Sequence of chain 1.A:
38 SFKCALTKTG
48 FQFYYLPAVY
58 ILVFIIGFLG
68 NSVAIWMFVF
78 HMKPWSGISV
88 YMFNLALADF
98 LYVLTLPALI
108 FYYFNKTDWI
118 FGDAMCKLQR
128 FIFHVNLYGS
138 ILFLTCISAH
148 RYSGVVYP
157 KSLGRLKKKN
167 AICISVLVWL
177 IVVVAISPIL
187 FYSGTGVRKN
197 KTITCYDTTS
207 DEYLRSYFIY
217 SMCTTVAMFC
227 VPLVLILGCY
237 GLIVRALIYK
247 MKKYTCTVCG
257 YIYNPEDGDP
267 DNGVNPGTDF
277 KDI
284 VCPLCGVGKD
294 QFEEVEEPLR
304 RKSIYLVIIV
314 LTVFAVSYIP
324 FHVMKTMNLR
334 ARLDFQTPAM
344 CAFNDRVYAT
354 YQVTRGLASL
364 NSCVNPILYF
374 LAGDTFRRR

Binding-site contacts:
Ligand atom CAX contacts residue ARG349 of chain 1.A at 3.3 Å.
Ligand atom CAS contacts residue OLC1 of chain 1.G at 4.2 Å.
Ligand atom CAV contacts residue THR353 of chain 1.A at 4.2 Å.
Ligand atom CAD contacts residue PRO323 of chain 1.A at 3.7 Å (hydrophobic).
Ligand atom CAT contacts residue VAL326 of chain 1.A at 3.9 Å (hydrophobic).
Ligand atom CAX contacts residue THR353 of chain 1.A at 3.9 Å.
Ligand atom CAR contacts residue MET327 of chain 1.A at 3.7 Å (hydrophobic).
Ligand atom OAH contacts residue OLC1 of chain 1.N at 4.0 Å.
Ligand atom CBD contacts residue OLC1 of chain 1.N at 4.5 Å.
Ligand atom CAK contacts residue OLC1 of chain 1.N at 4.4 Å.
Ligand atom CAR contacts residue MET330 of chain 1.A at 4.2 Å (hydrophobic).
Ligand atom CAU contacts residue OLC1 of chain 1.G at 3.8 Å.
Ligand atom CAY contacts residue MET327 of chain 1.A at 4.5 Å (hydrophobic).
Ligand atom CAL contacts residue PHE346 of chain 1.A at 4.0 Å (hydrophobic).
Ligand atom CAD contacts residue VAL326 of chain 1.A at 4.1 Å (hydrophobic).
Ligand atom CBB contacts residue ALA318 of chain 1.A at 4.5 Å (hydrophobic).
Ligand atom CAC contacts residue ILE322 of chain 1.A at 3.8 Å (hydrophobic).
Ligand atom CAL contacts residue VAL350 of chain 1.A at 4.0 Å (hydrophobic).
Ligand atom CAM contacts residue PHE346 of chain 1.A at 4.5 Å (hydrophobic).
Ligand atom CAE contacts residue PRO323 of chain 1.A at 3.8 Å (hydrophobic).
Ligand atom CAP contacts residue OLC1 of chain 1.N at 3.9 Å.
Ligand atom CAM contacts residue MET327 of chain 1.A at 3.9 Å (hydrophobic).
Ligand atom CAM contacts residue MET330 of chain 1.A at 3.8 Å (hydrophobic).
Ligand atom CAV contacts residue MET327 of chain 1.A at 4.3 Å (hydrophobic).
Ligand atom OAW contacts residue MET327 of chain 1.A at 3.5 Å (h-bond).
Ligand atom CAL contacts residue ARG349 of chain 1.A at 4.2 Å.
Ligand atom CBC contacts residue MET327 of chain 1.A at 4.0 Å (hydrophobic).
Ligand atom OAH contacts residue THR353 of chain 1.A at 2.6 Å (h-bond).
Ligand atom CAU contacts residue ILE322 of chain 1.A at 4.3 Å (hydrophobic).
Ligand atom CAR contacts residue VAL326 of chain 1.A at 4.0 Å (hydrophobic).
Ligand atom CAM contacts residue VAL350 of chain 1.A at 3.9 Å (hydrophobic).
Ligand atom OAW contacts residue THR353 of chain 1.A at 4.0 Å.
Ligand atom CAI contacts residue OLC1 of chain 1.N at 4.3 Å.
Ligand atom CAE contacts residue ILE322 of chain 1.A at 3.9 Å (hydrophobic).
Ligand atom CAC contacts residue OLC1 of chain 1.G at 3.7 Å.
Ligand atom CAE contacts residue ALA318 of chain 1.A at 3.4 Å (hydrophobic).
Ligand atom CAD contacts residue MET327 of chain 1.A at 4.3 Å (hydrophobic).
Ligand atom OAF contacts residue ARG349 of chain 1.A at 2.7 Å (salt-bridge).
Ligand atom OAH contacts residue ARG349 of chain 1.A at 3.5 Å (salt-bridge).
Ligand atom CAQ contacts residue OLC1 of chain 1.N at 3.7 Å.

A protein and the small-molecule ligand that binds it are described below.
Small molecule (SMILES): CC(C)CCC[C@@H](C)[C@H]1CC[C@H]2[C@@H]3CC=C4C[C@@H](OC(=O)CCC(=O)O)CC[C@]4(C)[C@H]3CC[C@]12C